Binding-site contacts:
Ligand atom N6 contacts residue VAL75 of chain 1.A at 3.6 Å.
Ligand atom N3 contacts residue ILE53 of chain 1.A at 3.8 Å.
Ligand atom N1 contacts residue TYR127 of chain 1.A at 3.7 Å.
Ligand atom O4' contacts residue ALA54 of chain 1.A at 3.6 Å.
Ligand atom N1 contacts residue VAL75 of chain 1.A at 3.8 Å.
Ligand atom N3B contacts residue MET58 of chain 1.A at 3.3 Å.
Ligand atom O3G contacts residue ASP173 of chain 1.A at 3.0 Å (salt-bridge).
Ligand atom O4' contacts residue ILE61 of chain 1.A at 3.3 Å.
Ligand atom MG contacts residue GLU177 of chain 1.A at 2.1 Å.
Ligand atom O5' contacts residue ILE61 of chain 1.A at 3.8 Å.
Ligand atom O3A contacts residue LYS77 of chain 1.A at 3.6 Å.
Ligand atom O1B contacts residue GLY56 of chain 1.A at 3.3 Å.
Ligand atom PA contacts residue LYS77 of chain 1.A at 3.6 Å.
Ligand atom O3G contacts residue MG1 of chain 1.B at 2.0 Å.
Ligand atom N9 contacts residue ILE189 of chain 1.A at 3.8 Å.
Ligand atom O2G contacts residue LYS175 of chain 1.A at 2.8 Å (salt-bridge).
Ligand atom C8 contacts residue ILE189 of chain 1.A at 3.8 Å (hydrophobic).
Ligand atom O2B contacts residue MET58 of chain 1.A at 2.8 Å (h-bond).
Ligand atom O2A contacts residue GLU177 of chain 1.A at 2.9 Å (salt-bridge).
Ligand atom N6 contacts residue MET125 of chain 1.A at 3.4 Å (h-bond).
Ligand atom O2G contacts residue MG1 of chain 1.B at 3.7 Å.
Ligand atom O1B contacts residue GLY57 of chain 1.A at 2.8 Å (h-bond).
Ligand atom N7 contacts residue ILE189 of chain 1.A at 3.7 Å.
Ligand atom O1A contacts residue LYS77 of chain 1.A at 2.6 Å (salt-bridge).
Ligand atom C2 contacts residue TYR127 of chain 1.A at 3.7 Å (hydrophobic).
Ligand atom N3B contacts residue MG1 of chain 1.B at 3.9 Å.
Ligand atom C5' contacts residue ILE61 of chain 1.A at 3.7 Å (hydrophobic).
Ligand atom PB contacts residue GLY57 of chain 1.A at 3.5 Å.
Ligand atom C5 contacts residue ILE189 of chain 1.A at 3.8 Å (hydrophobic).
Ligand atom O2B contacts residue GLY56 of chain 1.A at 3.3 Å.
Ligand atom O3' contacts residue GLU177 of chain 1.A at 2.7 Å (salt-bridge).
Ligand atom C6 contacts residue VAL75 of chain 1.A at 3.7 Å (hydrophobic).
Ligand atom PB contacts residue GLY56 of chain 1.A at 3.8 Å.
Ligand atom O2G contacts residue GLU177 of chain 1.A at 2.9 Å (salt-bridge).
Ligand atom C3' contacts residue GLU177 of chain 1.A at 3.5 Å.
Ligand atom O2B contacts residue GLY57 of chain 1.A at 3.0 Å (h-bond).
Ligand atom PG contacts residue MG1 of chain 1.B at 3.4 Å.
Ligand atom N1 contacts residue VAL128 of chain 1.A at 3.0 Å (h-bond).
Ligand atom N6 contacts residue GLU126 of chain 1.A at 3.0 Å (salt-bridge).
Ligand atom C2 contacts residue VAL128 of chain 1.A at 3.1 Å (hydrophobic).

Sequence of chain 1.A:
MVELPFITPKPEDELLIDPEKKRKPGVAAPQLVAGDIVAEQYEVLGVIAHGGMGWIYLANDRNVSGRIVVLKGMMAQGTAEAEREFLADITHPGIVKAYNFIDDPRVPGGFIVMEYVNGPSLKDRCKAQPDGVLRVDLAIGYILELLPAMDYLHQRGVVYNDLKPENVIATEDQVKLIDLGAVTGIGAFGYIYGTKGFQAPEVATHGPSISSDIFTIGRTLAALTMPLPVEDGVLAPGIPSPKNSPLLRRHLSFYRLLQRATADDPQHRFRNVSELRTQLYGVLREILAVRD

This small molecule binds to this protein.
Small molecule (SMILES): Nc1ncnc2c1ncn2[C@@H]1O[C@H](CO[P](=O)(O[Mg])O[P](=O)(O)NP(=O)(O)O)[C@@H](O)[C@H]1O